Sequence of chain 1.A:
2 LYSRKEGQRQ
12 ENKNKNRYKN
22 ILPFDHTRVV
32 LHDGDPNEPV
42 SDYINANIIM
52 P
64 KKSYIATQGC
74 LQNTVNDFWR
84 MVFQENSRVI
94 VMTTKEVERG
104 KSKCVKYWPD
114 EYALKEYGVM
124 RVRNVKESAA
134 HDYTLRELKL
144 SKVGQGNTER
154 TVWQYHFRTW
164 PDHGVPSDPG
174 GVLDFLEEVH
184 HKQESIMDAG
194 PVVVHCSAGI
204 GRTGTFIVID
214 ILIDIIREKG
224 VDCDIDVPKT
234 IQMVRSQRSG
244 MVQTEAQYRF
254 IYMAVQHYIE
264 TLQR

The small molecule below binds the protein below.
Small molecule (SMILES): Cn1c(-c2ccccc2)c(-c2cn(CCC(=O)Nc3ccc(-c4ccccc4)cc3)nn2)c2cc(C(=O)O)c(O)cc21

Binding-site contacts:
Ligand atom C4 contacts residue GLN250 of chain 1.A at 3.9 Å.
Ligand atom C32 contacts residue ARG102 of chain 1.A at 3.4 Å.
Ligand atom O1 contacts residue CYS199 of chain 1.A at 3.7 Å.
Ligand atom C3 contacts residue GLN246 of chain 1.A at 4.4 Å.
Ligand atom C7 contacts residue GLN250 of chain 1.A at 3.5 Å.
Ligand atom O2 contacts residue ARG205 of chain 1.A at 3.6 Å.
Ligand atom C31 contacts residue LYS104 of chain 1.A at 3.5 Å.
Ligand atom C3 contacts residue GLN250 of chain 1.A at 4.3 Å.
Ligand atom O3 contacts residue TRP163 of chain 1.A at 3.3 Å (h-bond).
Ligand atom C26 contacts residue ARG102 of chain 1.A at 4.4 Å.
Ligand atom C7 contacts residue TRP163 of chain 1.A at 4.2 Å (hydrophobic).
Ligand atom C30 contacts residue LYS104 of chain 1.A at 3.4 Å.
Ligand atom O3 contacts residue ARG205 of chain 1.A at 2.5 Å (salt-bridge).
Ligand atom C10 contacts residue ALA201 of chain 1.A at 4.4 Å (hydrophobic).
Ligand atom C33 contacts residue ARG102 of chain 1.A at 4.0 Å.
Ligand atom C2 contacts residue GLN246 of chain 1.A at 3.8 Å.
Ligand atom N1 contacts residue GLN246 of chain 1.A at 4.3 Å.
Ligand atom C31 contacts residue ARG102 of chain 1.A at 3.4 Å.
Ligand atom C6 contacts residue LYS106 of chain 1.A at 4.5 Å.
Ligand atom O2 contacts residue GLN250 of chain 1.A at 2.5 Å (h-bond).
Ligand atom C4 contacts residue ARG205 of chain 1.A at 4.2 Å.
Ligand atom O1 contacts residue GLN250 of chain 1.A at 4.3 Å.
Ligand atom C1 contacts residue GLN246 of chain 1.A at 4.0 Å.
Ligand atom C3 contacts residue ARG205 of chain 1.A at 4.0 Å.
Ligand atom O3 contacts residue GLY167 of chain 1.A at 4.3 Å.
Ligand atom O2 contacts residue GLY204 of chain 1.A at 4.4 Å.
Ligand atom C7 contacts residue ARG205 of chain 1.A at 3.4 Å.
Ligand atom O2 contacts residue TRP163 of chain 1.A at 4.1 Å.
Ligand atom O1 contacts residue ARG205 of chain 1.A at 2.9 Å (salt-bridge).
Ligand atom O1 contacts residue GLY204 of chain 1.A at 3.9 Å.
Ligand atom C5 contacts residue LYS106 of chain 1.A at 4.4 Å.
Ligand atom C10 contacts residue SER200 of chain 1.A at 4.1 Å.
Ligand atom C32 contacts residue LYS104 of chain 1.A at 4.2 Å.
Ligand atom C10 contacts residue GLN246 of chain 1.A at 4.3 Å.
Ligand atom C10 contacts residue TYR19 of chain 1.A at 3.9 Å (hydrophobic).
Ligand atom C2 contacts residue SER200 of chain 1.A at 4.4 Å.